This small molecule binds to this protein.
Small molecule (SMILES): CC(=O)N[C@@H]1[C@@H](O)[C@H](O)[C@@H](CO)O[C@H]1O

Sequence of chain 41.F:
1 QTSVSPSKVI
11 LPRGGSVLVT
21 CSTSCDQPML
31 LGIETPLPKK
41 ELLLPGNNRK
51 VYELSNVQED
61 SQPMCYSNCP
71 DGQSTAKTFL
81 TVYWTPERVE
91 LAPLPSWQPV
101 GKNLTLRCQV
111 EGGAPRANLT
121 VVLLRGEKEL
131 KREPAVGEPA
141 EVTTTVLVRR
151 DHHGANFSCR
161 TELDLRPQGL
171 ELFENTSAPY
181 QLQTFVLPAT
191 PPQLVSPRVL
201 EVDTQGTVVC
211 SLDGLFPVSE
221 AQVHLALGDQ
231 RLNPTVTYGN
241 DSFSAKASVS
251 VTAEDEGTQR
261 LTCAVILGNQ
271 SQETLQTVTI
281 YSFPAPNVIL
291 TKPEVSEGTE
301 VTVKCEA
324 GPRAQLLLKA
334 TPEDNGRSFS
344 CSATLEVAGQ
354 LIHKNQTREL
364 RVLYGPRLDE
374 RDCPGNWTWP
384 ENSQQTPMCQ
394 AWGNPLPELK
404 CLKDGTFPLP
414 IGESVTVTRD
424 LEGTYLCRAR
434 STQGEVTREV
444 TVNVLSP

Binding-site contacts:
Ligand atom C1 contacts residue GLU174 of chain 41.F at 4.1 Å.
Ligand atom C7 contacts residue PRO86 of chain 41.F at 4.3 Å (hydrophobic).
Ligand atom O6 contacts residue PHE173 of chain 41.F at 4.0 Å.
Ligand atom C4 contacts residue NAG1 of chain 41.K at 3.5 Å.
Ligand atom C5 contacts residue ASN175 of chain 41.F at 3.7 Å.
Ligand atom C1 contacts residue ASN175 of chain 41.F at 1.4 Å.
Ligand atom N2 contacts residue PRO86 of chain 41.F at 3.9 Å.
Ligand atom C3 contacts residue ASN175 of chain 41.F at 3.8 Å.
Ligand atom O6 contacts residue THR85 of chain 41.F at 4.4 Å.
Ligand atom C2 contacts residue THR85 of chain 41.F at 4.5 Å.
Ligand atom O5 contacts residue ASN175 of chain 41.F at 2.4 Å (h-bond).
Ligand atom C1 contacts residue THR85 of chain 41.F at 3.8 Å.
Ligand atom C5 contacts residue THR85 of chain 41.F at 4.0 Å.
Ligand atom C2 contacts residue ASN175 of chain 41.F at 2.4 Å.
Ligand atom C5 contacts residue NAG1 of chain 41.K at 3.8 Å.
Ligand atom O7 contacts residue ASN175 of chain 41.F at 3.5 Å (h-bond).
Ligand atom O6 contacts residue GLU174 of chain 41.F at 3.8 Å.
Ligand atom C8 contacts residue GLU87 of chain 41.F at 3.6 Å.
Ligand atom O3 contacts residue NAG1 of chain 41.K at 3.9 Å.
Ligand atom C3 contacts residue THR85 of chain 41.F at 4.3 Å.
Ligand atom O5 contacts residue GLU174 of chain 41.F at 3.5 Å (salt-bridge).
Ligand atom C7 contacts residue ASN175 of chain 41.F at 3.4 Å.
Ligand atom C8 contacts residue ARG88 of chain 41.F at 4.3 Å.
Ligand atom C4 contacts residue ASN175 of chain 41.F at 4.2 Å.
Ligand atom N2 contacts residue THR85 of chain 41.F at 4.5 Å.
Ligand atom O4 contacts residue NAG1 of chain 41.K at 2.3 Å (h-bond).
Ligand atom C8 contacts residue PRO86 of chain 41.F at 3.6 Å (hydrophobic).
Ligand atom N2 contacts residue ASN175 of chain 41.F at 2.9 Å (h-bond).
Ligand atom C8 contacts residue ASN175 of chain 41.F at 4.5 Å.
Ligand atom O5 contacts residue THR85 of chain 41.F at 4.3 Å.
Ligand atom C6 contacts residue NAG1 of chain 41.K at 4.2 Å.
Ligand atom C3 contacts residue NAG1 of chain 41.K at 3.7 Å.